Binding-site contacts:
Ligand atom C4 contacts residue ILE319 of chain 1.A at 3.7 Å (hydrophobic).
Ligand atom C18 contacts residue NAG2 of chain 1.E at 3.5 Å.
Ligand atom C12 contacts residue HIS351 of chain 1.A at 3.7 Å.
Ligand atom N5 contacts residue ASP321 of chain 1.A at 3.1 Å (salt-bridge).
Ligand atom O3 contacts residue NAG1 of chain 1.E at 3.7 Å.
Ligand atom O13 contacts residue ASN378 of chain 1.A at 3.5 Å (h-bond).
Ligand atom O15 contacts residue NAG2 of chain 1.E at 3.1 Å (h-bond).
Ligand atom O6 contacts residue THR449 of chain 1.A at 3.2 Å.
Ligand atom C8 contacts residue THR449 of chain 1.A at 3.7 Å.
Ligand atom N2 contacts residue HIS447 of chain 1.A at 3.3 Å.
Ligand atom C14 contacts residue LEU452 of chain 1.A at 3.6 Å (hydrophobic).
Ligand atom C13 contacts residue HIS447 of chain 1.A at 3.2 Å.
Ligand atom S contacts residue LYS292 of chain 1.A at 3.4 Å.
Ligand atom C11 contacts residue HIS447 of chain 1.A at 3.5 Å.
Ligand atom N4 contacts residue PHE448 of chain 1.A at 3.4 Å (h-bond).
Ligand atom C13 contacts residue HIS351 of chain 1.A at 3.3 Å.
Ligand atom N6 contacts residue NAG2 of chain 1.E at 3.4 Å (h-bond).
Ligand atom N4 contacts residue LEU452 of chain 1.A at 3.5 Å.
Ligand atom N3 contacts residue HIS447 of chain 1.A at 3.5 Å.
Ligand atom N2 contacts residue HIS351 of chain 1.A at 3.5 Å (h-bond).
Ligand atom N3 contacts residue HIS351 of chain 1.A at 3.4 Å.
Ligand atom N5 contacts residue HIS351 of chain 1.A at 3.3 Å.
Ligand atom C13 contacts residue ASP321 of chain 1.A at 3.3 Å.
Ligand atom O5 contacts residue TYR269 of chain 1.A at 2.5 Å (h-bond).
Ligand atom N5 contacts residue HIS447 of chain 1.A at 3.3 Å (h-bond).
Ligand atom S contacts residue GLU318 of chain 1.A at 3.5 Å (salt-bridge).
Ligand atom C14 contacts residue PHE448 of chain 1.A at 3.2 Å (hydrophobic).
Ligand atom C12 contacts residue ASP321 of chain 1.A at 3.6 Å.
Ligand atom O13 contacts residue ARG353 of chain 1.A at 2.7 Å (salt-bridge).
Ligand atom O10 contacts residue ASN444 of chain 1.A at 3.7 Å.
Ligand atom N1 contacts residue PHE448 of chain 1.A at 3.5 Å (h-bond).
Ligand atom O2 contacts residue NAG1 of chain 1.E at 2.8 Å (h-bond).
Ligand atom C10 contacts residue HIS447 of chain 1.A at 3.7 Å.
Ligand atom O2 contacts residue NAG2 of chain 1.E at 3.0 Å (h-bond).
Ligand atom C5 contacts residue ARG450 of chain 1.A at 3.7 Å.
Ligand atom C12 contacts residue HIS447 of chain 1.A at 3.7 Å.
Ligand atom O10 contacts residue HIS447 of chain 1.A at 2.6 Å (h-bond).
Ligand atom C14 contacts residue ARG450 of chain 1.A at 3.5 Å.
Ligand atom N3 contacts residue ASP321 of chain 1.A at 2.6 Å (salt-bridge).
Ligand atom O5 contacts residue LYS292 of chain 1.A at 3.3 Å (salt-bridge).

This protein binds this small molecule.
Small molecule (SMILES): Nc1nc(=O)c2ncn([C@@H]3O[C@H](CO[P](=O)(S)O[C@H]4[C@@H](O)[C@H](n5ccc(=O)[nH]c5=O)O[C@@H]4COP(=O)(O)S)[C@@H](OP(=O)(O)S)[C@H]3O)c2[nH]1

Sequence of chain 1.A:
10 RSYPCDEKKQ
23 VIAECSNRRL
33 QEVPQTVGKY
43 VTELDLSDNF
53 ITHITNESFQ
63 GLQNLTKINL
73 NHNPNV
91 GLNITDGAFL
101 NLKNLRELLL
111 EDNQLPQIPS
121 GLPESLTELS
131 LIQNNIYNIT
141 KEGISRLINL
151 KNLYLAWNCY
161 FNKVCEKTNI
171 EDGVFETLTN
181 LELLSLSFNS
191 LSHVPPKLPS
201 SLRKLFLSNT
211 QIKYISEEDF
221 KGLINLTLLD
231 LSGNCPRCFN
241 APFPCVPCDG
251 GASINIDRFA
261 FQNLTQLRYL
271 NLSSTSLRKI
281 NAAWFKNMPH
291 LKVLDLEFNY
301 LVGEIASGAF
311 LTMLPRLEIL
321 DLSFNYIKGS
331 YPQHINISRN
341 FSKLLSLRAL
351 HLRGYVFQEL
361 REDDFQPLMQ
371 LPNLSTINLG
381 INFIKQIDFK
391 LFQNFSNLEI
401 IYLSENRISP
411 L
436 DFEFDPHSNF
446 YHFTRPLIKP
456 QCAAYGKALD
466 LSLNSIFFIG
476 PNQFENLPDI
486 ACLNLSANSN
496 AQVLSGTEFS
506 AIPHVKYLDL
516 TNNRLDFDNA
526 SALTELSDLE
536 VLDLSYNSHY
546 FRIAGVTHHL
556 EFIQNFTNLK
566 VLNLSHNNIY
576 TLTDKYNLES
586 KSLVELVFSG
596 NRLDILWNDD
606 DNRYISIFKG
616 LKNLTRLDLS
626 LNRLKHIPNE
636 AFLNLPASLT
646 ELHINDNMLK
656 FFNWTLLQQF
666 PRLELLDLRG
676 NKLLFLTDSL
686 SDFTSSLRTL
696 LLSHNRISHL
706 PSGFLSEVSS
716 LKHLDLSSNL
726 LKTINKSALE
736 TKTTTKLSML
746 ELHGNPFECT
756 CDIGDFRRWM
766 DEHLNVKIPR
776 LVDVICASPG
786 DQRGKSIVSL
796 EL